Sequence of chain 1.C:
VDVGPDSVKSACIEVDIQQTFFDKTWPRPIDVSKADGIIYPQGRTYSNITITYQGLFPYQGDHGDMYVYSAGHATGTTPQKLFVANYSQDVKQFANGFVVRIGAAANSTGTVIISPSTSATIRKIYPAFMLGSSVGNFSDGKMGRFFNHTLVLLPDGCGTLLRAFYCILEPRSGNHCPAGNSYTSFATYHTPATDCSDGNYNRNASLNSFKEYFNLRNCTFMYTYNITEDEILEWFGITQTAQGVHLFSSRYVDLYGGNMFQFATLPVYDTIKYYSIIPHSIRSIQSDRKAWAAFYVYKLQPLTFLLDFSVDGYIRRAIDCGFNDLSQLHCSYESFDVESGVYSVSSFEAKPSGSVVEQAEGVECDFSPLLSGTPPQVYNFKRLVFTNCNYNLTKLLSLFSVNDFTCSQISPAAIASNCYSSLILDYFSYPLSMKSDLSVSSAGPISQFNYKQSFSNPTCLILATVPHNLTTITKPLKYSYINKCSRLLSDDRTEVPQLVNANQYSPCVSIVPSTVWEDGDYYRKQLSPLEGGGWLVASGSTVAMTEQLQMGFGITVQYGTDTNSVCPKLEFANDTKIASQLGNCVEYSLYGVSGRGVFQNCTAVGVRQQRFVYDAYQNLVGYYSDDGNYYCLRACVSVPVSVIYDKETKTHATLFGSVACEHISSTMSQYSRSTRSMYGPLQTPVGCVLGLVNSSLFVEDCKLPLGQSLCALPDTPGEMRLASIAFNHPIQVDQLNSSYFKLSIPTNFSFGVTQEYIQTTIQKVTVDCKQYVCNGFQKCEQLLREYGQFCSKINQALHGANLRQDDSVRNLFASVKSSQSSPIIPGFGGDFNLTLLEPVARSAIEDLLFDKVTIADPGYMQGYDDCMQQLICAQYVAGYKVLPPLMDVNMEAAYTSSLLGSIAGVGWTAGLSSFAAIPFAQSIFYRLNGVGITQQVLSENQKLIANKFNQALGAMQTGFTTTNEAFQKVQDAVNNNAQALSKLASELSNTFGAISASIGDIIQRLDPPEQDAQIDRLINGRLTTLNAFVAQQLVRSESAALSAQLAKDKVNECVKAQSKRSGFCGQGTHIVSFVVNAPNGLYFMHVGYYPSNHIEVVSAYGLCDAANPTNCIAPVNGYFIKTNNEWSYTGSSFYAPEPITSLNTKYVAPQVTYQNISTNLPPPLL

Binding-site contacts:
Ligand atom C3 contacts residue ASN873 of chain 1.C at 3.8 Å.
Ligand atom C5 contacts residue ASN873 of chain 1.C at 3.7 Å.
Ligand atom C6 contacts residue THR875 of chain 1.C at 4.3 Å.
Ligand atom C2 contacts residue ASN873 of chain 1.C at 2.5 Å.
Ligand atom C4 contacts residue ASN873 of chain 1.C at 4.2 Å.
Ligand atom O5 contacts residue ASN873 of chain 1.C at 2.4 Å (h-bond).
Ligand atom C7 contacts residue ASN873 of chain 1.C at 3.2 Å.
Ligand atom O5 contacts residue THR875 of chain 1.C at 3.3 Å (h-bond).
Ligand atom O7 contacts residue ASN873 of chain 1.C at 3.2 Å (h-bond).
Ligand atom C1 contacts residue ASN873 of chain 1.C at 1.4 Å.
Ligand atom C5 contacts residue THR875 of chain 1.C at 4.0 Å.
Ligand atom C8 contacts residue ASN873 of chain 1.C at 4.0 Å.
Ligand atom N2 contacts residue ASN873 of chain 1.C at 2.9 Å (h-bond).
Ligand atom C1 contacts residue THR875 of chain 1.C at 3.6 Å.

A small-molecule ligand and the protein it binds are described below.
Small molecule (SMILES): CC(=O)N[C@@H]1[C@@H](O)[C@H](O)[C@@H](CO)O[C@H]1O